Sequence of chain 2.A:
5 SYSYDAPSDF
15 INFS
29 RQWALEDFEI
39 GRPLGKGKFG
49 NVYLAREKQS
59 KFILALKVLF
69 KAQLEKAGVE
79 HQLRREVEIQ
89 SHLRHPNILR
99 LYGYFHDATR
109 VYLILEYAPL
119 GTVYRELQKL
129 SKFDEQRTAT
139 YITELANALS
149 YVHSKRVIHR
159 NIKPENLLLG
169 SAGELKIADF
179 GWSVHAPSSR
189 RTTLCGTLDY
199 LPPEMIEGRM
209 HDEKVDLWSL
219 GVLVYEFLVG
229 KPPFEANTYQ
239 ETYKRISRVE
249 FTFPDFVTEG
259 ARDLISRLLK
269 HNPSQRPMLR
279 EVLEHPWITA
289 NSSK

This small molecule binds to this protein.
Small molecule (SMILES): Nc1ncnc2c1ncn2[C@@H]1O[C@H](CO[P](=O)(O)O[P](=O)(O)NP(=O)(O)O)[C@@H](O)[C@H]1O

Binding-site contacts:
Ligand atom O2' contacts residue LEU42 of chain 2.A at 3.7 Å.
Ligand atom O1B contacts residue LYS46 of chain 2.A at 3.1 Å (salt-bridge).
Ligand atom N1 contacts residue GLU114 of chain 2.A at 3.9 Å.
Ligand atom O1G contacts residue GLY45 of chain 2.A at 3.1 Å.
Ligand atom C6 contacts residue LEU166 of chain 2.A at 3.6 Å (hydrophobic).
Ligand atom C8 contacts residue VAL50 of chain 2.A at 3.7 Å (hydrophobic).
Ligand atom O4' contacts residue GLY43 of chain 2.A at 3.3 Å.
Ligand atom N3B contacts residue MG1 of chain 2.C at 2.9 Å.
Ligand atom O2' contacts residue THR120 of chain 2.A at 3.6 Å.
Ligand atom N1 contacts residue LEU166 of chain 2.A at 3.9 Å.
Ligand atom C2 contacts residue LEU42 of chain 2.A at 3.8 Å (hydrophobic).
Ligand atom N3 contacts residue LEU42 of chain 2.A at 3.8 Å.
Ligand atom C4' contacts residue GLY43 of chain 2.A at 3.8 Å.
Ligand atom O1G contacts residue LYS44 of chain 2.A at 3.5 Å (salt-bridge).
Ligand atom O1A contacts residue LYS65 of chain 2.A at 3.5 Å (salt-bridge).
Ligand atom N1 contacts residue TYR115 of chain 2.A at 4.0 Å.
Ligand atom PG contacts residue MG1 of chain 2.C at 3.2 Å.
Ligand atom O3G contacts residue MG1 of chain 2.C at 2.5 Å.
Ligand atom C5 contacts residue LEU166 of chain 2.A at 3.7 Å (hydrophobic).
Ligand atom O3A contacts residue GLY45 of chain 2.A at 3.7 Å.
Ligand atom C6 contacts residue ALA63 of chain 2.A at 3.8 Å (hydrophobic).
Ligand atom O5' contacts residue VAL50 of chain 2.A at 3.7 Å.
Ligand atom O1B contacts residue GLY45 of chain 2.A at 3.2 Å.
Ligand atom N1 contacts residue ALA116 of chain 2.A at 3.1 Å (h-bond).
Ligand atom N3B contacts residue ASP177 of chain 2.A at 3.3 Å (salt-bridge).
Ligand atom O2A contacts residue MG1 of chain 2.C at 2.7 Å.
Ligand atom O4' contacts residue LEU42 of chain 2.A at 3.9 Å.
Ligand atom N3B contacts residue MG1 of chain 2.D at 3.4 Å.
Ligand atom C6 contacts residue GLU114 of chain 2.A at 3.7 Å.
Ligand atom O2B contacts residue LYS65 of chain 2.A at 2.9 Å (salt-bridge).
Ligand atom N6 contacts residue GLU114 of chain 2.A at 2.6 Å (salt-bridge).
Ligand atom C1' contacts residue LEU42 of chain 2.A at 3.6 Å (hydrophobic).
Ligand atom O2B contacts residue ASP177 of chain 2.A at 3.7 Å.
Ligand atom C2' contacts residue THR120 of chain 2.A at 4.0 Å.
Ligand atom N6 contacts residue ALA63 of chain 2.A at 3.5 Å.
Ligand atom O2A contacts residue ASP177 of chain 2.A at 3.6 Å.
Ligand atom O3A contacts residue LYS65 of chain 2.A at 4.0 Å.
Ligand atom C2 contacts residue ALA116 of chain 2.A at 3.6 Å (hydrophobic).
Ligand atom N6 contacts residue LEU97 of chain 2.A at 3.3 Å.
Ligand atom N7 contacts residue VAL50 of chain 2.A at 3.7 Å.